Binding-site contacts:
Ligand atom O2G contacts residue SER414 of chain 1.A at 2.8 Å (h-bond).
Ligand atom C3' contacts residue ASN564 of chain 1.A at 3.5 Å.
Ligand atom O3' contacts residue TYR416 of chain 1.A at 3.1 Å (h-bond).
Ligand atom O3G contacts residue LYS560 of chain 1.A at 3.5 Å (salt-bridge).
Ligand atom O2G contacts residue ARG482 of chain 1.A at 2.9 Å (salt-bridge).
Ligand atom O3B contacts residue LYS560 of chain 1.A at 3.4 Å.
Ligand atom O2A contacts residue CA1 of chain 1.E at 2.4 Å.
Ligand atom O1B contacts residue LEU415 of chain 1.A at 3.6 Å.
Ligand atom O3B contacts residue SER414 of chain 1.A at 3.6 Å.
Ligand atom O1B contacts residue ASN564 of chain 1.A at 3.2 Å (h-bond).
Ligand atom C5' contacts residue ASP623 of chain 1.A at 3.5 Å.
Ligand atom O1A contacts residue LYS560 of chain 1.A at 3.6 Å (salt-bridge).
Ligand atom PB contacts residue CA1 of chain 1.E at 3.4 Å.
Ligand atom O2G contacts residue THR413 of chain 1.A at 3.5 Å.
Ligand atom O2B contacts residue ASP623 of chain 1.A at 3.3 Å (salt-bridge).
Ligand atom PG contacts residue ARG482 of chain 1.A at 3.7 Å.
Ligand atom O1B contacts residue SER414 of chain 1.A at 3.4 Å.
Ligand atom O2B contacts residue CA1 of chain 1.E at 2.2 Å.
Ligand atom O2A contacts residue CA1 of chain 1.F at 2.7 Å.
Ligand atom O2B contacts residue LEU415 of chain 1.A at 3.0 Å (h-bond).
Ligand atom O1G contacts residue LEU412 of chain 1.A at 3.3 Å (h-bond).
Ligand atom O3G contacts residue ARG482 of chain 1.A at 2.8 Å (salt-bridge).
Ligand atom PA contacts residue CA1 of chain 1.E at 3.6 Å.
Ligand atom O3A contacts residue LYS560 of chain 1.A at 3.2 Å.
Ligand atom O1G contacts residue CA1 of chain 1.E at 2.2 Å.
Ligand atom PB contacts residue LEU415 of chain 1.A at 3.8 Å.
Ligand atom O2A contacts residue ASP623 of chain 1.A at 3.1 Å (salt-bridge).
Ligand atom O3' contacts residue LEU415 of chain 1.A at 3.5 Å (h-bond).
Ligand atom C2' contacts residue ASN564 of chain 1.A at 3.6 Å.
Ligand atom O3' contacts residue ASN564 of chain 1.A at 3.2 Å (h-bond).
Ligand atom O1G contacts residue ASP411 of chain 1.A at 3.1 Å (salt-bridge).
Ligand atom C2' contacts residue TYR416 of chain 1.A at 3.8 Å (hydrophobic).
Ligand atom PG contacts residue SER414 of chain 1.A at 3.8 Å.
Ligand atom PB contacts residue SER414 of chain 1.A at 3.6 Å.
Ligand atom O3B contacts residue ARG482 of chain 1.A at 3.8 Å.
Ligand atom O2B contacts residue LEU412 of chain 1.A at 3.1 Å (h-bond).
Ligand atom O2A contacts residue ASP411 of chain 1.A at 3.6 Å.
Ligand atom O2B contacts residue SER414 of chain 1.A at 3.4 Å (h-bond).
Ligand atom PG contacts residue CA1 of chain 1.E at 3.5 Å.
Ligand atom O3A contacts residue CA1 of chain 1.E at 3.8 Å.

This small molecule binds to this protein.
Small molecule (SMILES): Nc1ccn([C@H]2C[C@H](O)[C@@H](CO[P](=O)(O)O[P](=O)(O)OP(=O)(O)O)O2)c(=O)n1

Sequence of chain 1.A:
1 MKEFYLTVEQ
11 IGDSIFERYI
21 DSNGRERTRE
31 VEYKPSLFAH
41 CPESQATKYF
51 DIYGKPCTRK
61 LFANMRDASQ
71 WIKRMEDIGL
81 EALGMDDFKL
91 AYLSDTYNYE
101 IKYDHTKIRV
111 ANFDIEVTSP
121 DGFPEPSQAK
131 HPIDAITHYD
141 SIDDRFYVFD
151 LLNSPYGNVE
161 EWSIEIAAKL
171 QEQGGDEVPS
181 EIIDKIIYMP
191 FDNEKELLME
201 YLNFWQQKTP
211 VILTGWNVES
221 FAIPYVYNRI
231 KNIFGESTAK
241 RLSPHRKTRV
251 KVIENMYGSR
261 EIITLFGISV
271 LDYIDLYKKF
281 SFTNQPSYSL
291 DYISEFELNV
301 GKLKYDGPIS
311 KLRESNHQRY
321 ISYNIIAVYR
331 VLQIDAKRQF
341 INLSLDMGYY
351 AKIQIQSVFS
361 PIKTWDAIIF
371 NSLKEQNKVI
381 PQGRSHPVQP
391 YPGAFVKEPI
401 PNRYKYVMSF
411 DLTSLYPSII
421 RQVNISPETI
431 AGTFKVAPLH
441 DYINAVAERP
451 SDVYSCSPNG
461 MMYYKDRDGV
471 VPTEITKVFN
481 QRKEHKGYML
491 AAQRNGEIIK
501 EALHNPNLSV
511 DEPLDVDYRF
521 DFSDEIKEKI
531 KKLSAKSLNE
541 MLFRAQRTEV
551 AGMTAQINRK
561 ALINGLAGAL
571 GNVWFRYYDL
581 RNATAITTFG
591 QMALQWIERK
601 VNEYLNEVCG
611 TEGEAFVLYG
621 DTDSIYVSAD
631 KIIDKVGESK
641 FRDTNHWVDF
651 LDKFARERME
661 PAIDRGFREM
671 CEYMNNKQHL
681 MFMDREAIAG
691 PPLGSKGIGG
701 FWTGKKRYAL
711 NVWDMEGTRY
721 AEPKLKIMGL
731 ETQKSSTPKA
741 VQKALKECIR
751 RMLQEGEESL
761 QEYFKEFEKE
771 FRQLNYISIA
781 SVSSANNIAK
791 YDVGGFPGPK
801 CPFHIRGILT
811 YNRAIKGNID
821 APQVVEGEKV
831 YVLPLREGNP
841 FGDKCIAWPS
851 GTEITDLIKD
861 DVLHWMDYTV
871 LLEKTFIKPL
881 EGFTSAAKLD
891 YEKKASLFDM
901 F